Sequence of chain 1.E:
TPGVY

Sequence of chain 1.C:
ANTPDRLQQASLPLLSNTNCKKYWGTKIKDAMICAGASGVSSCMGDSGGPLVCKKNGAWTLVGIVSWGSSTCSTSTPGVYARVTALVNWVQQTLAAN

The small molecule below binds the protein below.
Small molecule (SMILES): N[C@@H](CO)C(=O)N[C@@H](CC1=CN=C2CC=CC=C12)C(=O)N1CCC[C@H]1C(=O)N[C@H](C=O)CC1=CN=C2C=CC=CC12

Binding-site contacts:
Ligand atom CB contacts residue PRO2 of chain 1.E at 1.3 Å (hydrophobic).
Ligand atom O contacts residue VAL4 of chain 1.E at 1.2 Å.
Ligand atom CH2 contacts residue TYR5 of chain 1.E at 2.0 Å (hydrophobic).
Ligand atom C contacts residue SER47 of chain 1.C at 1.3 Å.
Ligand atom CA contacts residue GLY3 of chain 1.E at 1.4 Å.
Ligand atom CB contacts residue VAL4 of chain 1.E at 0.9 Å (hydrophobic).
Ligand atom N contacts residue VAL4 of chain 1.E at 0.7 Å.
Ligand atom CA contacts residue PRO2 of chain 1.E at 1.1 Å (hydrophobic).
Ligand atom CA contacts residue TYR5 of chain 1.E at 1.1 Å (hydrophobic).
Ligand atom CD2 contacts residue TYR5 of chain 1.E at 0.6 Å (hydrophobic).
Ligand atom CB contacts residue TYR5 of chain 1.E at 1.0 Å (hydrophobic).
Ligand atom CE3 contacts residue TYR5 of chain 1.E at 1.6 Å (hydrophobic).
Ligand atom N contacts residue TYR5 of chain 1.E at 1.2 Å (h-bond).
Ligand atom NE1 contacts residue TYR5 of chain 1.E at 0.7 Å.
Ligand atom N contacts residue VAL4 of chain 1.E at 1.8 Å (h-bond).
Ligand atom CD1 contacts residue TYR5 of chain 1.E at 0.7 Å (hydrophobic).
Ligand atom OG contacts residue PRO2 of chain 1.E at 0.6 Å.
Ligand atom CB contacts residue VAL4 of chain 1.E at 1.8 Å (hydrophobic).
Ligand atom CG contacts residue VAL4 of chain 1.E at 2.0 Å (hydrophobic).
Ligand atom N contacts residue GLY3 of chain 1.E at 1.0 Å.
Ligand atom C contacts residue VAL4 of chain 1.E at 0.7 Å (hydrophobic).
Ligand atom CZ2 contacts residue TYR5 of chain 1.E at 1.1 Å (hydrophobic).
Ligand atom C contacts residue TYR5 of chain 1.E at 0.9 Å (hydrophobic).
Ligand atom CE2 contacts residue TYR5 of chain 1.E at 0.7 Å (hydrophobic).
Ligand atom CG contacts residue TYR5 of chain 1.E at 0.7 Å (hydrophobic).
Ligand atom CZ3 contacts residue TYR5 of chain 1.E at 2.0 Å (hydrophobic).
Ligand atom CA contacts residue GLY3 of chain 1.E at 1.2 Å.
Ligand atom CA contacts residue VAL4 of chain 1.E at 0.8 Å (hydrophobic).
Ligand atom C contacts residue TYR5 of chain 1.E at 1.8 Å (hydrophobic).
Ligand atom CA contacts residue VAL4 of chain 1.E at 1.1 Å (hydrophobic).
Ligand atom C contacts residue PRO2 of chain 1.E at 2.1 Å (hydrophobic).
Ligand atom CD contacts residue VAL4 of chain 1.E at 1.4 Å (hydrophobic).
Ligand atom C contacts residue GLY3 of chain 1.E at 1.8 Å.
Ligand atom O contacts residue GLY3 of chain 1.E at 1.6 Å (h-bond).
Ligand atom O contacts residue TYR5 of chain 1.E at 1.4 Å (h-bond).
Ligand atom C contacts residue VAL4 of chain 1.E at 1.4 Å (hydrophobic).
Ligand atom N contacts residue PRO2 of chain 1.E at 1.1 Å.
Ligand atom C contacts residue GLY3 of chain 1.E at 1.4 Å.
Ligand atom O contacts residue VAL4 of chain 1.E at 1.3 Å.
Ligand atom O contacts residue TYR5 of chain 1.E at 1.5 Å (h-bond).

Sequence of chain 1.B:
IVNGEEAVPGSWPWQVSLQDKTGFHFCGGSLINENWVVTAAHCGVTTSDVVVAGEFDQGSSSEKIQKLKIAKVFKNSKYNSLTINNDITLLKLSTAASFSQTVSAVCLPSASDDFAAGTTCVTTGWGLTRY